Binding-site contacts:
Ligand atom C12 contacts residue GLN234 of chain 45.C at 2.8 Å.
Ligand atom N1 contacts residue TYR157 of chain 22.A at 2.5 Å (h-bond).
Ligand atom C13 contacts residue PHE236 of chain 45.C at 3.4 Å (hydrophobic).
Ligand atom O5 contacts residue ARG219 of chain 22.A at 3.5 Å (salt-bridge).
Ligand atom C6 contacts residue SER156 of chain 22.A at 3.4 Å.
Ligand atom O6 contacts residue GLN160 of chain 22.A at 2.9 Å.
Ligand atom S1 contacts residue GLN234 of chain 45.C at 2.2 Å (h-bond).
Ligand atom C21 contacts residue ARG234 of chain 45.A at 3.5 Å.
Ligand atom C8 contacts residue ASP155 of chain 22.A at 3.7 Å.
Ligand atom C1 contacts residue GLN160 of chain 22.A at 2.6 Å.
Ligand atom O4 contacts residue PHE76 of chain 45.A at 2.2 Å.
Ligand atom O4 contacts residue PHE236 of chain 45.C at 2.6 Å.
Ligand atom C21 contacts residue GLN160 of chain 22.A at 3.6 Å.
Ligand atom O2 contacts residue TYR157 of chain 22.A at 3.4 Å.
Ligand atom O1 contacts residue GLN234 of chain 45.C at 2.6 Å (h-bond).
Ligand atom O6 contacts residue ARG234 of chain 45.A at 3.4 Å (salt-bridge).
Ligand atom N1 contacts residue SER156 of chain 22.A at 2.9 Å.
Ligand atom C13 contacts residue PHE76 of chain 45.A at 2.9 Å (hydrophobic).
Ligand atom C7 contacts residue GLN234 of chain 45.C at 2.2 Å.
Ligand atom C4 contacts residue TYR157 of chain 22.A at 3.5 Å (hydrophobic).
Ligand atom C3 contacts residue SER156 of chain 22.A at 3.2 Å.
Ligand atom C2 contacts residue GLN160 of chain 22.A at 3.5 Å.
Ligand atom N1 contacts residue ASP155 of chain 22.A at 2.5 Å (salt-bridge).
Ligand atom C5 contacts residue ASP155 of chain 22.A at 2.5 Å.
Ligand atom C5 contacts residue SER156 of chain 22.A at 2.9 Å.
Ligand atom C6 contacts residue GLN160 of chain 22.A at 2.9 Å.
Ligand atom O5 contacts residue ARG234 of chain 45.A at 2.7 Å (salt-bridge).
Ligand atom O2 contacts residue GLN233 of chain 45.C at 2.9 Å (h-bond).
Ligand atom C20 contacts residue PHE76 of chain 45.A at 3.2 Å (hydrophobic).
Ligand atom C14 contacts residue PHE76 of chain 45.A at 3.3 Å (hydrophobic).
Ligand atom C6 contacts residue TYR157 of chain 22.A at 2.6 Å (hydrophobic).
Ligand atom O2 contacts residue GLN234 of chain 45.C at 2.5 Å (h-bond).
Ligand atom C3 contacts residue ASP155 of chain 22.A at 3.0 Å.
Ligand atom C2 contacts residue SER156 of chain 22.A at 3.6 Å.
Ligand atom C1 contacts residue TYR157 of chain 22.A at 3.5 Å (hydrophobic).
Ligand atom O1 contacts residue GLN233 of chain 45.C at 3.6 Å.
Ligand atom C4 contacts residue SER156 of chain 22.A at 3.0 Å.
Ligand atom C4 contacts residue ASP155 of chain 22.A at 1.9 Å.
Ligand atom C8 contacts residue GLN234 of chain 45.C at 2.9 Å.
Ligand atom C5 contacts residue TYR157 of chain 22.A at 2.8 Å (hydrophobic).

The small molecule below binds the protein below.
Small molecule (SMILES): O=C(O)c1ccc(NS(=O)(=O)c2ccc(N3C(=O)c4ccccc4C3=O)cc2)cc1

Sequence of chain 22.A:
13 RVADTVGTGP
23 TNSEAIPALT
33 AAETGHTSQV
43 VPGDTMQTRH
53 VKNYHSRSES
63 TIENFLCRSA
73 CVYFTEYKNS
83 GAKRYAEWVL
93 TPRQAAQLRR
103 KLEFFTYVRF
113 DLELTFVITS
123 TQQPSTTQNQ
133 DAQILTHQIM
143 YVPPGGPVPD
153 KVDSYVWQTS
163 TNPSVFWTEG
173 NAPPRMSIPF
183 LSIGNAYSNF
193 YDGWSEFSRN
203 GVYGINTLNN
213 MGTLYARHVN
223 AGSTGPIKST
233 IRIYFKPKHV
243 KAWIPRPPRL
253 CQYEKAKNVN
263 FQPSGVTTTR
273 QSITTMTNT

Sequence of chain 45.C:
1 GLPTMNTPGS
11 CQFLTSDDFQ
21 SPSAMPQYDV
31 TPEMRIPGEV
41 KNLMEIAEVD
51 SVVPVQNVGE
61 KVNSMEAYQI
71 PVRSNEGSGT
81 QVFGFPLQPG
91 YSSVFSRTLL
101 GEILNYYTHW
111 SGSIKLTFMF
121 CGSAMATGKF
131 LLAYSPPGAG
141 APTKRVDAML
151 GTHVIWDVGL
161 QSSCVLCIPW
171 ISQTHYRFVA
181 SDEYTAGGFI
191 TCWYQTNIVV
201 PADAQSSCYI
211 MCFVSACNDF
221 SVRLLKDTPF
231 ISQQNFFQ

Sequence of chain 45.A:
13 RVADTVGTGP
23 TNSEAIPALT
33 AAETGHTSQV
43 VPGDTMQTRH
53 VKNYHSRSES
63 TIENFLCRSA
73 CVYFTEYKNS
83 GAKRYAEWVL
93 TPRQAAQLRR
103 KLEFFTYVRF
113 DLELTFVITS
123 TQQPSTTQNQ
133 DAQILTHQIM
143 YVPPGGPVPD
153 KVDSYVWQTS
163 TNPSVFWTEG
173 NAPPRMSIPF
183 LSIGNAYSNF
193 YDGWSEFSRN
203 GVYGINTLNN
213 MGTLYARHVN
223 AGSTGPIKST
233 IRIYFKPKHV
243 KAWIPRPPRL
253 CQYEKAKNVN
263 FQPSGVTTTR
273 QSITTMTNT